Sequence of chain 7.C:
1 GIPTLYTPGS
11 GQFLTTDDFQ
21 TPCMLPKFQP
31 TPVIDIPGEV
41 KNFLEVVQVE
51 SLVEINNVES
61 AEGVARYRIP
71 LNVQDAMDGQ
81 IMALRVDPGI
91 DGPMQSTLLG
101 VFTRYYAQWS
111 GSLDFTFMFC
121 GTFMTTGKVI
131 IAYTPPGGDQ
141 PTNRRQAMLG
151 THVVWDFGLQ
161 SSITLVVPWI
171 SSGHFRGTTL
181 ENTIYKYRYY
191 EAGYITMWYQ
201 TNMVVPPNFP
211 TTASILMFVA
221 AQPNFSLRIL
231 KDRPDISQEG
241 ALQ

The protein below binds the small molecule below.
Small molecule (SMILES): N[C@@H](CS)C(=O)O

Sequence of chain 7.A:
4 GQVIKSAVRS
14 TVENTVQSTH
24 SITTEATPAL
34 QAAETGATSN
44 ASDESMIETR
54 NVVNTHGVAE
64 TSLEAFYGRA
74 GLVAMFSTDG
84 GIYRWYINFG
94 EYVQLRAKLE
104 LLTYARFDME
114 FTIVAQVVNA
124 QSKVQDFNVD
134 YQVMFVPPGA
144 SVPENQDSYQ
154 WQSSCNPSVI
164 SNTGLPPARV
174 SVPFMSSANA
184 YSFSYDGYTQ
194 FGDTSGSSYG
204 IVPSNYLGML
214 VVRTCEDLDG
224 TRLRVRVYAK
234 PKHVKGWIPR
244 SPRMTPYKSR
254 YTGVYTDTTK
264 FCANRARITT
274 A

Binding-site contacts:
Ligand atom N contacts residue PRO249 of chain 7.A at 3.5 Å.
Ligand atom O contacts residue ARG233 of chain 7.C at 4.1 Å.
Ligand atom O contacts residue ASP235 of chain 7.C at 3.4 Å.
Ligand atom CA contacts residue GLY1 of chain 7.P at 2.4 Å.
Ligand atom CB contacts residue ASP235 of chain 7.C at 2.8 Å.
Ligand atom C contacts residue ASP235 of chain 7.C at 4.3 Å.
Ligand atom SG contacts residue MET247 of chain 7.A at 3.4 Å.
Ligand atom N contacts residue MET247 of chain 7.A at 3.8 Å.
Ligand atom C contacts residue MET247 of chain 7.A at 3.7 Å (hydrophobic).
Ligand atom SG contacts residue ILE236 of chain 7.C at 4.3 Å.
Ligand atom CA contacts residue ASP235 of chain 7.C at 4.0 Å.
Ligand atom CA contacts residue MET247 of chain 7.A at 4.2 Å (hydrophobic).
Ligand atom N contacts residue GLY1 of chain 7.P at 2.9 Å (h-bond).
Ligand atom SG contacts residue ASP235 of chain 7.C at 3.7 Å.
Ligand atom O contacts residue GLY1 of chain 7.P at 2.2 Å (h-bond).
Ligand atom SG contacts residue GLY1 of chain 7.P at 4.4 Å.
Ligand atom SG contacts residue PRO249 of chain 7.A at 3.6 Å.
Ligand atom CB contacts residue PRO249 of chain 7.A at 4.3 Å (hydrophobic).
Ligand atom SG contacts residue THR248 of chain 7.A at 3.2 Å (h-bond).
Ligand atom C contacts residue GLY1 of chain 7.P at 1.3 Å.
Ligand atom N contacts residue THR248 of chain 7.A at 4.1 Å.
Ligand atom CB contacts residue GLY1 of chain 7.P at 3.7 Å.
Ligand atom CB contacts residue THR248 of chain 7.A at 4.5 Å.
Ligand atom O contacts residue MET247 of chain 7.A at 3.8 Å.